The protein below binds the small molecule below.
Small molecule (SMILES): CC(=O)N[C@@H]1[C@@H](O)[C@H](O)[C@@H](CO)O[C@H]1O

Sequence of chain 1.A:
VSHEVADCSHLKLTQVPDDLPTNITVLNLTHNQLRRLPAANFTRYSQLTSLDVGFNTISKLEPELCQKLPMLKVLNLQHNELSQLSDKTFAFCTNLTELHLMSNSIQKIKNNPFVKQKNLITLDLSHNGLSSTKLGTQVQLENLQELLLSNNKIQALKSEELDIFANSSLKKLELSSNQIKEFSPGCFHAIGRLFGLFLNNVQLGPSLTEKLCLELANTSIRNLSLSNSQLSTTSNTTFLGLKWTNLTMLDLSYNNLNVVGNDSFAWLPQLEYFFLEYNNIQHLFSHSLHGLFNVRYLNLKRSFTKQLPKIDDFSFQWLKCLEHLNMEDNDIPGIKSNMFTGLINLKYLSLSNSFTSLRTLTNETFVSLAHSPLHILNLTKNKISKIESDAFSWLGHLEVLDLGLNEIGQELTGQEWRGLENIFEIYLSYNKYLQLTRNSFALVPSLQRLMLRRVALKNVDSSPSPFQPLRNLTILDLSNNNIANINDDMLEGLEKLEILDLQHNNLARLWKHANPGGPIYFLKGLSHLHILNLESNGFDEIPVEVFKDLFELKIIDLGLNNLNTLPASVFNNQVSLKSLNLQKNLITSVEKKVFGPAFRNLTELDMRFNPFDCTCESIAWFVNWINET

Binding-site contacts:
Ligand atom O4 contacts residue PRO73 of chain 1.A at 3.1 Å (h-bond).
Ligand atom C3 contacts residue PRO73 of chain 1.A at 3.9 Å (hydrophobic).
Ligand atom C4 contacts residue ASN98 of chain 1.A at 3.2 Å.
Ligand atom O4 contacts residue ASN98 of chain 1.A at 3.5 Å (h-bond).
Ligand atom C7 contacts residue ASN98 of chain 1.A at 4.1 Å.
Ligand atom C8 contacts residue LYS76 of chain 1.A at 3.5 Å.
Ligand atom C3 contacts residue ASN98 of chain 1.A at 2.9 Å.
Ligand atom O3 contacts residue ASN98 of chain 1.A at 4.2 Å.
Ligand atom C8 contacts residue MET74 of chain 1.A at 3.8 Å (hydrophobic).
Ligand atom C4 contacts residue PRO73 of chain 1.A at 4.0 Å (hydrophobic).
Ligand atom O3 contacts residue MET74 of chain 1.A at 3.5 Å.
Ligand atom O7 contacts residue LYS76 of chain 1.A at 3.1 Å.
Ligand atom O7 contacts residue MET74 of chain 1.A at 2.7 Å (h-bond).
Ligand atom C5 contacts residue ASN98 of chain 1.A at 3.0 Å.
Ligand atom N2 contacts residue MET74 of chain 1.A at 3.9 Å.
Ligand atom O7 contacts residue THR52 of chain 1.A at 3.8 Å.
Ligand atom C1 contacts residue ASN98 of chain 1.A at 1.5 Å.
Ligand atom N2 contacts residue ASN98 of chain 1.A at 2.8 Å (h-bond).
Ligand atom C2 contacts residue ASN98 of chain 1.A at 2.4 Å.
Ligand atom C3 contacts residue MET74 of chain 1.A at 3.9 Å (hydrophobic).
Ligand atom C7 contacts residue LYS76 of chain 1.A at 3.4 Å.
Ligand atom O5 contacts residue ASN98 of chain 1.A at 2.4 Å (h-bond).
Ligand atom C6 contacts residue ASN98 of chain 1.A at 4.5 Å.
Ligand atom C7 contacts residue MET74 of chain 1.A at 3.7 Å (hydrophobic).
Ligand atom N2 contacts residue LYS76 of chain 1.A at 4.0 Å.
Ligand atom C1 contacts residue PRO73 of chain 1.A at 4.4 Å (hydrophobic).